A small-molecule ligand and the protein it binds are described below.
Small molecule (SMILES): CC(=O)N[C@@H]1[C@@H](O)[C@H](O)[C@@H](CO)O[C@H]1O

Sequence of chain 1.A:
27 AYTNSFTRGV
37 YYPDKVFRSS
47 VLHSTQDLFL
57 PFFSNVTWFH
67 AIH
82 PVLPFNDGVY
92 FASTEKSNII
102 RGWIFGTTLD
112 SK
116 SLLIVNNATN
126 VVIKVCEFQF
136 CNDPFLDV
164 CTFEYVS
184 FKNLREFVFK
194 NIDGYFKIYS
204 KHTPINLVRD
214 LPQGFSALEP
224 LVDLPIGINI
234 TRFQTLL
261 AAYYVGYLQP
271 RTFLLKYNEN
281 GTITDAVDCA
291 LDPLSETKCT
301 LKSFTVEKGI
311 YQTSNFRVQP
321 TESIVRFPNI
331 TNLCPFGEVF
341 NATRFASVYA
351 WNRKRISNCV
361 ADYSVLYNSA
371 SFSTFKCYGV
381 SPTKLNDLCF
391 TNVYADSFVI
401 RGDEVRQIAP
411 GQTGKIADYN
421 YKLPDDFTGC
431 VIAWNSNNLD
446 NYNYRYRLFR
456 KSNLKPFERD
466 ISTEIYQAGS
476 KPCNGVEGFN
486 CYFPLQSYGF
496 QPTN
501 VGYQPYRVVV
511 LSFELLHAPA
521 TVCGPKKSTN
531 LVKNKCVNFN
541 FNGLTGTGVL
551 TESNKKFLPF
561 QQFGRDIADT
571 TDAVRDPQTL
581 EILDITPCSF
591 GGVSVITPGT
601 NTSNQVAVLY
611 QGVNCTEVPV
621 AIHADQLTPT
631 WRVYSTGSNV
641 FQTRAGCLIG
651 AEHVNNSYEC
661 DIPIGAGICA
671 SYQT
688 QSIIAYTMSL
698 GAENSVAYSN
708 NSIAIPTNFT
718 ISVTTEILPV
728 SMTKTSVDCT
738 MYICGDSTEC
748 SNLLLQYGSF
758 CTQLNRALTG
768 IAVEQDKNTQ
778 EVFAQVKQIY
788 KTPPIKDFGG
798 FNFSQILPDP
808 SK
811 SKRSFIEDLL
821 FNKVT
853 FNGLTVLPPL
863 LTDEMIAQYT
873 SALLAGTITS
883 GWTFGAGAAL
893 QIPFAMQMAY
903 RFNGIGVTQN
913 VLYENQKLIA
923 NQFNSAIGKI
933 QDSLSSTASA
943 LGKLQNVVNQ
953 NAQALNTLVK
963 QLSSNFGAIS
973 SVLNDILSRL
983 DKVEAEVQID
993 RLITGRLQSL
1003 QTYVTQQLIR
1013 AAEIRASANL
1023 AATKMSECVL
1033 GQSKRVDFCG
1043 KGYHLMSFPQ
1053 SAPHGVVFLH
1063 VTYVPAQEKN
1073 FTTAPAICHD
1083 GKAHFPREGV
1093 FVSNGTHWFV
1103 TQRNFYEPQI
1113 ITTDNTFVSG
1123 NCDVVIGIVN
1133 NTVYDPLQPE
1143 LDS

Binding-site contacts:
Ligand atom C4 contacts residue ASN280 of chain 1.A at 4.2 Å.
Ligand atom O6 contacts residue LYS556 of chain 1.C at 3.0 Å (salt-bridge).
Ligand atom O7 contacts residue ASN278 of chain 1.A at 3.5 Å (h-bond).
Ligand atom C6 contacts residue LYS556 of chain 1.C at 4.2 Å.
Ligand atom C8 contacts residue ASN278 of chain 1.A at 4.2 Å.
Ligand atom C2 contacts residue ASN280 of chain 1.A at 2.5 Å.
Ligand atom C8 contacts residue GLU279 of chain 1.A at 4.2 Å.
Ligand atom C7 contacts residue ASN280 of chain 1.A at 3.4 Å.
Ligand atom C1 contacts residue ASN280 of chain 1.A at 1.4 Å.
Ligand atom O5 contacts residue ASN280 of chain 1.A at 2.3 Å (h-bond).
Ligand atom C3 contacts residue ASN280 of chain 1.A at 3.8 Å.
Ligand atom O7 contacts residue ASN280 of chain 1.A at 3.4 Å (h-bond).
Ligand atom C7 contacts residue ASN278 of chain 1.A at 4.1 Å.
Ligand atom C5 contacts residue ASN280 of chain 1.A at 3.7 Å.
Ligand atom N2 contacts residue ASN280 of chain 1.A at 3.0 Å (h-bond).

Sequence of chain 1.C:
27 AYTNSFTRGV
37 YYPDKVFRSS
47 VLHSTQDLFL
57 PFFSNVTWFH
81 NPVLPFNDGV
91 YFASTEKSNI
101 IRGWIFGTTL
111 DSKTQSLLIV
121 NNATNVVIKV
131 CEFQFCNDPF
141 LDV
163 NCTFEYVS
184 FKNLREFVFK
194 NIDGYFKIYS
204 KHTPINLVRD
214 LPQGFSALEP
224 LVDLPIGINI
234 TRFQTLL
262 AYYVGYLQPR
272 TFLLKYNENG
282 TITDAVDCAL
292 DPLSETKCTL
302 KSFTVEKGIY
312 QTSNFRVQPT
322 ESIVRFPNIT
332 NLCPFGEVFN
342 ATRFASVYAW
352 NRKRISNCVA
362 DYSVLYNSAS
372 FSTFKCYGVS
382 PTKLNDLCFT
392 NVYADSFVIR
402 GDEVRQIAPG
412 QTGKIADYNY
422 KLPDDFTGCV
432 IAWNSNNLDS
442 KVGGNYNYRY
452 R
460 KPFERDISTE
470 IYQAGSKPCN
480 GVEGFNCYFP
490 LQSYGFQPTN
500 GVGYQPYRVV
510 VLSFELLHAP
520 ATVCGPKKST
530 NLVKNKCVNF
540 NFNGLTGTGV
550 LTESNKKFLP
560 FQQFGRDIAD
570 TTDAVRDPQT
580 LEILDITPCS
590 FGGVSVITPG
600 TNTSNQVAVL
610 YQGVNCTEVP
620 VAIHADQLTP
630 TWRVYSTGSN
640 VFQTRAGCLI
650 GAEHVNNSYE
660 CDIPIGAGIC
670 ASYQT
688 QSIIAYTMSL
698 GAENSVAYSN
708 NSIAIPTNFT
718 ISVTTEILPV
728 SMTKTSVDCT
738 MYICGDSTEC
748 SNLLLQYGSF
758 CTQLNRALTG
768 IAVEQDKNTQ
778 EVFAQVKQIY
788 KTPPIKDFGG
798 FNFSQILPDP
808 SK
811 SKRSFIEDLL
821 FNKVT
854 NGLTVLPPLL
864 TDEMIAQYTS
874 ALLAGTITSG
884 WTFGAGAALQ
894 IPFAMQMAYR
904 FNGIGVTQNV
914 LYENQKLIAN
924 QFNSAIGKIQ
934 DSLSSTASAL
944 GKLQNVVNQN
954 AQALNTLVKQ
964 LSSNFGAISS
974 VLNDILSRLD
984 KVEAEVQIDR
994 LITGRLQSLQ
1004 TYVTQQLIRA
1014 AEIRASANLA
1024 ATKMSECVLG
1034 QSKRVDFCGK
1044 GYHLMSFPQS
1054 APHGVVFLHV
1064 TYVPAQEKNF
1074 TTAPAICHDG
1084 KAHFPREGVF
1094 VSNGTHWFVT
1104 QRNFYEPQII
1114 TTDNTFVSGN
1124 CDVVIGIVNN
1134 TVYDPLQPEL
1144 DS